Sequence of chain 1.B:
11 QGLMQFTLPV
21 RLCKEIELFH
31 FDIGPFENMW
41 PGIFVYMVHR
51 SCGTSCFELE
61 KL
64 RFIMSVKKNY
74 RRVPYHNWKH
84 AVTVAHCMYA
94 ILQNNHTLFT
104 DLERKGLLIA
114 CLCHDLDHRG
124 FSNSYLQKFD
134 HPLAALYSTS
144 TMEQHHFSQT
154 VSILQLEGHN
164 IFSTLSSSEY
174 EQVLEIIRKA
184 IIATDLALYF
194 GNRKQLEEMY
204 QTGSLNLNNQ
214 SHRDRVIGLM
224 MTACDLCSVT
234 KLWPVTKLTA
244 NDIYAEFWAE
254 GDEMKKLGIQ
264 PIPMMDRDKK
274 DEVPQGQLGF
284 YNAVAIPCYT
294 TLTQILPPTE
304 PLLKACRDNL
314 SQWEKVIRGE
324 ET

A small-molecule ligand and the protein it binds are described below.
Small molecule (SMILES): Cc1nc2ccc(OCc3nc(-c4ccccc4)cn3C)nn2c1C

Binding-site contacts:
Ligand atom C5 contacts residue PHE283 of chain 1.B at 3.3 Å (hydrophobic).
Ligand atom O12 contacts residue MET267 of chain 1.B at 3.4 Å (h-bond).
Ligand atom C2 contacts residue PHE250 of chain 1.B at 3.8 Å (hydrophobic).
Ligand atom N9 contacts residue PHE283 of chain 1.B at 3.6 Å.
Ligand atom N9 contacts residue LEU229 of chain 1.B at 3.7 Å.
Ligand atom C20 contacts residue GLY279 of chain 1.B at 3.6 Å.
Ligand atom C8 contacts residue ILE246 of chain 1.B at 3.8 Å (hydrophobic).
Ligand atom C23 contacts residue GLU275 of chain 1.B at 3.6 Å.
Ligand atom C11 contacts residue ILE246 of chain 1.B at 3.7 Å (hydrophobic).
Ligand atom C17 contacts residue TYR247 of chain 1.B at 3.8 Å (hydrophobic).
Ligand atom C17 contacts residue MET267 of chain 1.B at 3.7 Å (hydrophobic).
Ligand atom N18 contacts residue TYR247 of chain 1.B at 2.6 Å (h-bond).
Ligand atom C20 contacts residue MET267 of chain 1.B at 3.6 Å (hydrophobic).
Ligand atom C17 contacts residue GLY279 of chain 1.B at 3.4 Å.
Ligand atom C21 contacts residue TYR247 of chain 1.B at 3.8 Å (hydrophobic).
Ligand atom C1 contacts residue PHE283 of chain 1.B at 3.5 Å (hydrophobic).
Ligand atom C13 contacts residue TYR247 of chain 1.B at 3.4 Å (hydrophobic).
Ligand atom C3 contacts residue PHE283 of chain 1.B at 3.5 Å (hydrophobic).
Ligand atom N4 contacts residue GLN280 of chain 1.B at 3.6 Å (h-bond).
Ligand atom C24 contacts residue PRO266 of chain 1.B at 3.4 Å (hydrophobic).
Ligand atom C14 contacts residue TYR247 of chain 1.B at 3.4 Å (hydrophobic).
Ligand atom C14 contacts residue GLY279 of chain 1.B at 3.5 Å.
Ligand atom N18 contacts residue GLY279 of chain 1.B at 3.7 Å.
Ligand atom C22 contacts residue GLU275 of chain 1.B at 3.8 Å.
Ligand atom C16 contacts residue MET267 of chain 1.B at 3.7 Å (hydrophobic).
Ligand atom C23 contacts residue LYS272 of chain 1.B at 3.4 Å.
Ligand atom C16 contacts residue GLY279 of chain 1.B at 3.7 Å.
Ligand atom N6 contacts residue PHE283 of chain 1.B at 3.5 Å.
Ligand atom C13 contacts residue GLN280 of chain 1.B at 3.4 Å.
Ligand atom N15 contacts residue GLY279 of chain 1.B at 3.4 Å (h-bond).
Ligand atom C21 contacts residue MET267 of chain 1.B at 3.8 Å (hydrophobic).
Ligand atom N4 contacts residue PHE283 of chain 1.B at 3.6 Å.
Ligand atom C22 contacts residue LYS272 of chain 1.B at 3.7 Å.
Ligand atom C7 contacts residue PHE283 of chain 1.B at 3.5 Å (hydrophobic).
Ligand atom C25 contacts residue MET267 of chain 1.B at 3.7 Å (hydrophobic).
Ligand atom C2 contacts residue PHE283 of chain 1.B at 3.5 Å (hydrophobic).
Ligand atom C23 contacts residue PRO266 of chain 1.B at 3.5 Å (hydrophobic).
Ligand atom N15 contacts residue MET267 of chain 1.B at 3.8 Å.
Ligand atom N18 contacts residue MET267 of chain 1.B at 3.7 Å.
Ligand atom C10 contacts residue GLN280 of chain 1.B at 3.3 Å.